Binding-site contacts:
Ligand atom O18 contacts residue ASP175 of chain 1.A at 2.6 Å (salt-bridge).
Ligand atom C22 contacts residue GLY42 of chain 1.A at 3.7 Å.
Ligand atom C20 contacts residue GLY42 of chain 1.A at 3.7 Å.
Ligand atom C1 contacts residue MET116 of chain 1.A at 3.5 Å (hydrophobic).
Ligand atom CL2 contacts residue LEU164 of chain 1.A at 3.8 Å.
Ligand atom C21 contacts residue MET46 of chain 1.A at 3.8 Å (hydrophobic).
Ligand atom C20 contacts residue GLU41 of chain 1.A at 3.8 Å.
Ligand atom C3 contacts residue THR118 of chain 1.A at 3.5 Å.
Ligand atom C28 contacts residue ASP114 of chain 1.A at 3.3 Å.
Ligand atom C21 contacts residue GLY45 of chain 1.A at 3.7 Å.
Ligand atom N29 contacts residue ALA60 of chain 1.A at 3.7 Å.
Ligand atom C19 contacts residue LYS62 of chain 1.A at 3.7 Å.
Ligand atom N10 contacts residue CYS174 of chain 1.A at 3.8 Å.
Ligand atom C7 contacts residue LEU164 of chain 1.A at 3.6 Å (hydrophobic).
Ligand atom C26 contacts residue LEU164 of chain 1.A at 3.4 Å (hydrophobic).
Ligand atom C21 contacts residue GLY42 of chain 1.A at 3.5 Å.
Ligand atom C16 contacts residue ASP175 of chain 1.A at 3.6 Å.
Ligand atom N29 contacts residue LEU115 of chain 1.A at 3.8 Å.
Ligand atom C2 contacts residue MET116 of chain 1.A at 3.7 Å (hydrophobic).
Ligand atom C25 contacts residue LYS62 of chain 1.A at 3.7 Å.
Ligand atom CL1 contacts residue TYR44 of chain 1.A at 3.2 Å.
Ligand atom O14 contacts residue LYS62 of chain 1.A at 2.9 Å (salt-bridge).
Ligand atom C6 contacts residue ILE39 of chain 1.A at 3.9 Å (hydrophobic).
Ligand atom C20 contacts residue VAL47 of chain 1.A at 3.6 Å (hydrophobic).
Ligand atom N4 contacts residue MET116 of chain 1.A at 3.1 Å (h-bond).
Ligand atom C20 contacts residue LYS62 of chain 1.A at 3.8 Å.
Ligand atom C28 contacts residue MET116 of chain 1.A at 3.8 Å (hydrophobic).
Ligand atom C23 contacts residue GLY42 of chain 1.A at 3.8 Å.
Ligand atom N4 contacts residue ILE39 of chain 1.A at 3.8 Å.
Ligand atom C28 contacts residue LEU164 of chain 1.A at 3.8 Å (hydrophobic).
Ligand atom C22 contacts residue GLY45 of chain 1.A at 3.6 Å.
Ligand atom N29 contacts residue MET116 of chain 1.A at 3.0 Å (h-bond).
Ligand atom C17 contacts residue ASP175 of chain 1.A at 3.2 Å.
Ligand atom C26 contacts residue ALA60 of chain 1.A at 3.8 Å (hydrophobic).
Ligand atom CL2 contacts residue GLN113 of chain 1.A at 3.2 Å.
Ligand atom C9 contacts residue LEU164 of chain 1.A at 3.8 Å (hydrophobic).
Ligand atom C28 contacts residue ALA60 of chain 1.A at 3.3 Å (hydrophobic).
Ligand atom O18 contacts residue ASN162 of chain 1.A at 3.3 Å (h-bond).
Ligand atom C1 contacts residue GLU117 of chain 1.A at 3.6 Å.
Ligand atom C23 contacts residue LYS62 of chain 1.A at 3.8 Å.

Sequence of chain 1.A:
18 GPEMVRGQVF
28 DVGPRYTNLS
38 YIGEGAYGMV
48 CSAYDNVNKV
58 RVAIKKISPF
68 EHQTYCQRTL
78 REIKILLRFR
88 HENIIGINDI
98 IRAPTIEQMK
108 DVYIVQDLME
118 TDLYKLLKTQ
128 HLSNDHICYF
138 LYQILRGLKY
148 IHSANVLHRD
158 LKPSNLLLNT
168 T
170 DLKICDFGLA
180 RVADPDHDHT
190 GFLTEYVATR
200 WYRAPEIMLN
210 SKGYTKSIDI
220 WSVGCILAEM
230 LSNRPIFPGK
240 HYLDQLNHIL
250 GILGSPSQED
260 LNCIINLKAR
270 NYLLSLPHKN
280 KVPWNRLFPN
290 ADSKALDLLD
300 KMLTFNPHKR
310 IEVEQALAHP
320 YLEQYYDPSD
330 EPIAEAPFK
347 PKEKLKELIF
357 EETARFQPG

A protein and the small-molecule ligand that binds it are described below.
Small molecule (SMILES): CC(C)Nc1cc(-c2c[nH]c(C(=O)N[C@H](CO)c3cccc(Cl)c3)c2)c(Cl)cn1